Sequence of chain 1.A:
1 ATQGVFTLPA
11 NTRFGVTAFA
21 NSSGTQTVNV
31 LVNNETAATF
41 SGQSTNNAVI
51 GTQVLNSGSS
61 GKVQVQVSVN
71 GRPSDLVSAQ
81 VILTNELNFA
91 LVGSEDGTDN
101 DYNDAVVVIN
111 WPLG

Sequence of chain 1.D:
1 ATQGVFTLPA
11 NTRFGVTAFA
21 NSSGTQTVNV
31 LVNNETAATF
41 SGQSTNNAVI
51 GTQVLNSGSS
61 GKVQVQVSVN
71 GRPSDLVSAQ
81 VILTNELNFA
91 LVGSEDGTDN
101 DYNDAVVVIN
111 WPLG

Binding-site contacts:
Ligand atom O3 contacts residue ASP104 of chain 1.D at 3.1 Å (salt-bridge).
Ligand atom C5 contacts residue SER22 of chain 1.D at 3.2 Å.
Ligand atom C3 contacts residue CA1 of chain 1.P at 3.4 Å.
Ligand atom O5 contacts residue SER23 of chain 1.D at 2.8 Å (h-bond).
Ligand atom C4 contacts residue ASP96 of chain 1.D at 3.4 Å.
Ligand atom C4 contacts residue CA1 of chain 1.I at 3.8 Å.
Ligand atom C4 contacts residue SER22 of chain 1.D at 3.4 Å.
Ligand atom O3 contacts residue ASP99 of chain 1.D at 2.4 Å (salt-bridge).
Ligand atom O3 contacts residue CA1 of chain 1.P at 2.5 Å.
Ligand atom O5 contacts residue SER22 of chain 1.D at 3.2 Å (h-bond).
Ligand atom C2 contacts residue CA1 of chain 1.I at 3.5 Å.
Ligand atom C6 contacts residue ASP96 of chain 1.D at 3.8 Å.
Ligand atom O4 contacts residue ASP99 of chain 1.D at 3.7 Å.
Ligand atom O2 contacts residue ASN21 of chain 1.D at 3.1 Å (h-bond).
Ligand atom C5 contacts residue ASP96 of chain 1.D at 3.6 Å.
Ligand atom C6 contacts residue SER23 of chain 1.D at 3.8 Å.
Ligand atom C2 contacts residue GLY114 of chain 1.A at 3.5 Å.
Ligand atom O3 contacts residue ASP101 of chain 1.D at 3.0 Å (salt-bridge).
Ligand atom O2 contacts residue CA1 of chain 1.I at 2.5 Å.
Ligand atom C4 contacts residue CA1 of chain 1.P at 3.2 Å.
Ligand atom O4 contacts residue GLU95 of chain 1.D at 3.4 Å (salt-bridge).
Ligand atom C5 contacts residue SER23 of chain 1.D at 3.7 Å.
Ligand atom C1M contacts residue SER23 of chain 1.D at 3.5 Å.
Ligand atom O4 contacts residue ASP104 of chain 1.D at 3.2 Å (salt-bridge).
Ligand atom C4 contacts residue ASP104 of chain 1.D at 3.2 Å.
Ligand atom O4 contacts residue CA1 of chain 1.P at 2.5 Å.
Ligand atom O4 contacts residue GLY97 of chain 1.D at 4.0 Å.
Ligand atom O2 contacts residue GLY114 of chain 1.A at 2.5 Å (h-bond).
Ligand atom C7 contacts residue SER23 of chain 1.D at 2.9 Å.
Ligand atom O2 contacts residue ASP104 of chain 1.D at 3.9 Å.
Ligand atom C1 contacts residue SER23 of chain 1.D at 3.6 Å.
Ligand atom C3 contacts residue ASP104 of chain 1.D at 3.7 Å.
Ligand atom O2 contacts residue SER22 of chain 1.D at 3.4 Å.
Ligand atom C1M contacts residue GLY114 of chain 1.A at 3.7 Å.
Ligand atom C2 contacts residue ASP99 of chain 1.D at 3.9 Å.
Ligand atom O3 contacts residue CA1 of chain 1.I at 2.6 Å.
Ligand atom O7A contacts residue SER23 of chain 1.D at 2.6 Å (h-bond).
Ligand atom O4 contacts residue ASP96 of chain 1.D at 2.5 Å (salt-bridge).
Ligand atom C3 contacts residue CA1 of chain 1.I at 3.5 Å.
Ligand atom C3 contacts residue ASP99 of chain 1.D at 3.2 Å.

This small molecule binds to this protein.
Small molecule (SMILES): C[C@@H]1O[C@@H](CC(=O)O)[C@@H](O)[C@H](O)[C@@H]1O